Binding-site contacts:
Ligand atom N2 contacts residue ASN348 of chain 1.B at 2.4 Å (h-bond).
Ligand atom O5 contacts residue ASN348 of chain 1.B at 2.3 Å (h-bond).
Ligand atom C8 contacts residue ASN348 of chain 1.B at 3.3 Å.
Ligand atom C2 contacts residue ASN348 of chain 1.B at 2.6 Å.
Ligand atom O5 contacts residue ASN346 of chain 1.B at 4.4 Å.
Ligand atom C3 contacts residue ASN348 of chain 1.B at 3.9 Å.
Ligand atom C1 contacts residue ASN348 of chain 1.B at 1.5 Å.
Ligand atom O7 contacts residue ASN348 of chain 1.B at 3.7 Å.
Ligand atom C5 contacts residue ASN348 of chain 1.B at 3.6 Å.
Ligand atom C4 contacts residue ASN348 of chain 1.B at 4.3 Å.
Ligand atom C7 contacts residue ASN348 of chain 1.B at 2.9 Å.
Ligand atom O6 contacts residue ASN348 of chain 1.B at 4.5 Å.

Sequence of chain 1.B:
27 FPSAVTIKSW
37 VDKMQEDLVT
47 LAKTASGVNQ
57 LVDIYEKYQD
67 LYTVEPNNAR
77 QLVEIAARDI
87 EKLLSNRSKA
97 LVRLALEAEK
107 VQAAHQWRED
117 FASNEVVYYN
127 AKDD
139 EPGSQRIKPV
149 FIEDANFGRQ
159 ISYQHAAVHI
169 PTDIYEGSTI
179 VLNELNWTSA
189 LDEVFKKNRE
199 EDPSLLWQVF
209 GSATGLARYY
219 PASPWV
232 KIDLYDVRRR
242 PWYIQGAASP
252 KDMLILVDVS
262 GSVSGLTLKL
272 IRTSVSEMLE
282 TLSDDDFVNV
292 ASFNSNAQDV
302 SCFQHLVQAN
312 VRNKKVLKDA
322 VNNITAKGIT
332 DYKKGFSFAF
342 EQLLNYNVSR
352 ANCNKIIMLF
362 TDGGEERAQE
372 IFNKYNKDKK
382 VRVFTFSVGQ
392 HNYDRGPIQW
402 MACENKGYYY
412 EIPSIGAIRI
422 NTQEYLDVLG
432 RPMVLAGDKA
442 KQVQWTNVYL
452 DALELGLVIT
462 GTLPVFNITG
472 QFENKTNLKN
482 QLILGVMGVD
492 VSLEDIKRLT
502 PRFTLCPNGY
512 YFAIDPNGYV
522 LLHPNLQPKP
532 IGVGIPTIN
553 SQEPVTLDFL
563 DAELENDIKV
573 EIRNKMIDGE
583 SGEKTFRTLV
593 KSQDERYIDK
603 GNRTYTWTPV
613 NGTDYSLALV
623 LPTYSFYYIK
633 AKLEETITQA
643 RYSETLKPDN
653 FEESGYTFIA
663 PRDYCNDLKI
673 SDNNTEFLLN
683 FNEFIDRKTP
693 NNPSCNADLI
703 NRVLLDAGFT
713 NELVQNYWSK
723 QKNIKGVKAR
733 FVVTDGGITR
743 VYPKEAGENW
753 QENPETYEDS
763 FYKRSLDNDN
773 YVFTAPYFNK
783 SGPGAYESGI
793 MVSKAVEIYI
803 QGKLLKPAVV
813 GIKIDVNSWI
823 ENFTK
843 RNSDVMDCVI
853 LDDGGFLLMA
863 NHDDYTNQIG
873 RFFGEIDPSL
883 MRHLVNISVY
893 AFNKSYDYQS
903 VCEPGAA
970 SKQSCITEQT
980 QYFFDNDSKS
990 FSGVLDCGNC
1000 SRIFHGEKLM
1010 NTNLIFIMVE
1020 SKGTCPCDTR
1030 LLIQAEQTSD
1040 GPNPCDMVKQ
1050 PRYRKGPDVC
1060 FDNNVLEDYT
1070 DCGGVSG

The small molecule below binds the protein below.
Small molecule (SMILES): CC(=O)N[C@H]1[C@H](O[C@H]2[C@H](O)[C@@H](NC(C)=O)CO[C@@H]2CO)O[C@H](CO)[C@@H](O)[C@@H]1O